Binding-site contacts:
Ligand atom C8 contacts residue THR161 of chain 1.E at 3.4 Å.
Ligand atom C2 contacts residue ASN159 of chain 1.E at 2.5 Å.
Ligand atom C1 contacts residue SER213 of chain 1.A at 3.6 Å.
Ligand atom O7 contacts residue PRO215 of chain 1.A at 3.4 Å.
Ligand atom C3 contacts residue SER213 of chain 1.A at 3.9 Å.
Ligand atom O4 contacts residue ARG201 of chain 1.E at 3.8 Å.
Ligand atom C3 contacts residue ARG201 of chain 1.E at 3.7 Å.
Ligand atom O7 contacts residue ARG214 of chain 1.A at 4.1 Å.
Ligand atom C7 contacts residue ASN159 of chain 1.E at 3.6 Å.
Ligand atom O2 contacts residue ARG201 of chain 1.E at 3.9 Å.
Ligand atom C1 contacts residue ASN159 of chain 1.E at 1.4 Å.
Ligand atom C2 contacts residue TRP216 of chain 1.A at 3.9 Å (hydrophobic).
Ligand atom C3 contacts residue TRP216 of chain 1.A at 4.2 Å (hydrophobic).
Ligand atom C4 contacts residue ASN159 of chain 1.E at 4.2 Å.
Ligand atom C4 contacts residue ARG201 of chain 1.E at 3.6 Å.
Ligand atom C1 contacts residue TRP216 of chain 1.A at 4.1 Å (hydrophobic).
Ligand atom C8 contacts residue SER213 of chain 1.A at 3.8 Å.
Ligand atom C2 contacts residue SER213 of chain 1.A at 3.6 Å.
Ligand atom C6 contacts residue THR161 of chain 1.E at 3.6 Å.
Ligand atom O6 contacts residue THR161 of chain 1.E at 4.1 Å.
Ligand atom N2 contacts residue SER213 of chain 1.A at 2.9 Å (h-bond).
Ligand atom C4 contacts residue TRP216 of chain 1.A at 3.8 Å (hydrophobic).
Ligand atom O7 contacts residue TRP216 of chain 1.A at 2.9 Å (h-bond).
Ligand atom O3 contacts residue TRP216 of chain 1.A at 3.4 Å (h-bond).
Ligand atom O4 contacts residue TRP216 of chain 1.A at 3.8 Å.
Ligand atom O6 contacts residue TRP216 of chain 1.A at 3.8 Å.
Ligand atom C3 contacts residue TRP216 of chain 1.A at 4.1 Å (hydrophobic).
Ligand atom C5 contacts residue ASN159 of chain 1.E at 3.6 Å.
Ligand atom C5 contacts residue TRP216 of chain 1.A at 4.2 Å (hydrophobic).
Ligand atom O5 contacts residue ASN159 of chain 1.E at 2.2 Å (h-bond).
Ligand atom C3 contacts residue ASN159 of chain 1.E at 3.8 Å.
Ligand atom O7 contacts residue ASN159 of chain 1.E at 3.9 Å.
Ligand atom C7 contacts residue SER213 of chain 1.A at 3.8 Å.
Ligand atom O3 contacts residue ARG201 of chain 1.E at 2.8 Å (salt-bridge).
Ligand atom C3 contacts residue TRP216 of chain 1.A at 4.1 Å (hydrophobic).
Ligand atom C8 contacts residue VAL236 of chain 1.E at 4.1 Å (hydrophobic).
Ligand atom N2 contacts residue ASN159 of chain 1.E at 3.0 Å (h-bond).
Ligand atom C7 contacts residue TRP216 of chain 1.A at 3.9 Å (hydrophobic).
Ligand atom O3 contacts residue TRP216 of chain 1.A at 3.6 Å.
Ligand atom O6 contacts residue TRP216 of chain 1.A at 3.9 Å.

Sequence of chain 1.A:
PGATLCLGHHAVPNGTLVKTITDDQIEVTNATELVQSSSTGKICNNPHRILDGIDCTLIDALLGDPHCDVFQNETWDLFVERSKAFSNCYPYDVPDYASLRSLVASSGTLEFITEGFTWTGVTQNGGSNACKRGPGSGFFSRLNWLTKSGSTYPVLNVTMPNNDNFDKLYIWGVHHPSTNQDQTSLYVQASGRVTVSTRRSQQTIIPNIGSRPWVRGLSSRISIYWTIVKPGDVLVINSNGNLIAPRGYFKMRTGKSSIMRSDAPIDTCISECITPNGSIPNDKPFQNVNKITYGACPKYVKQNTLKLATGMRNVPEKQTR

This small molecule binds to this protein.
Small molecule (SMILES): CC(=O)N[C@H]1[C@H](O[C@H]2[C@H](O)[C@@H](NC(C)=O)CO[C@@H]2CO)O[C@H](CO)[C@@H](O[C@@H]2O[C@H](CO[C@H]3O[C@H](CO)[C@@H](O)[C@H](O)[C@@H]3O)[C@@H](O)[C@H](O[C@H]3O[C@H](CO)[C@@H](O)[C@H](O)[C@@H]3O)[C@@H]2O)[C@@H]1O

Sequence of chain 1.E:
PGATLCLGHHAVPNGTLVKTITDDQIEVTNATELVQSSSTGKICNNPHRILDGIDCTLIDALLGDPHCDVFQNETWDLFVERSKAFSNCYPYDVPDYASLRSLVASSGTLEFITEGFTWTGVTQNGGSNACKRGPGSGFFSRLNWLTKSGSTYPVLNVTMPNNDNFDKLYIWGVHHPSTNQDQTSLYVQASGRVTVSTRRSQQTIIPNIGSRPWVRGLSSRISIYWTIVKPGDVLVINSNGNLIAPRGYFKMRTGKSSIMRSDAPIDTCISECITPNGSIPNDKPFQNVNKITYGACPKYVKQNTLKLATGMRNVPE